This small molecule binds to this protein.
Small molecule (SMILES): O[C@@H]1[C@@H](O)[C@@H](O)OC[C@H]1O

Binding-site contacts:
Ligand atom O5 contacts residue SER75 of chain 3.A at 3.9 Å.
Ligand atom O5 contacts residue GLU32 of chain 3.A at 3.5 Å (salt-bridge).
Ligand atom C3 contacts residue SER75 of chain 3.A at 4.3 Å.
Ligand atom C5 contacts residue SER75 of chain 3.A at 3.3 Å.
Ligand atom C1 contacts residue GLU32 of chain 3.A at 3.8 Å.
Ligand atom C5 contacts residue GLU32 of chain 3.A at 3.9 Å.
Ligand atom O1 contacts residue SER75 of chain 3.A at 3.9 Å.
Ligand atom C4 contacts residue SER75 of chain 3.A at 3.8 Å.
Ligand atom O1 contacts residue GLU32 of chain 3.A at 2.9 Å (salt-bridge).
Ligand atom O4 contacts residue SER75 of chain 3.A at 3.4 Å.

Sequence of chain 3.A:
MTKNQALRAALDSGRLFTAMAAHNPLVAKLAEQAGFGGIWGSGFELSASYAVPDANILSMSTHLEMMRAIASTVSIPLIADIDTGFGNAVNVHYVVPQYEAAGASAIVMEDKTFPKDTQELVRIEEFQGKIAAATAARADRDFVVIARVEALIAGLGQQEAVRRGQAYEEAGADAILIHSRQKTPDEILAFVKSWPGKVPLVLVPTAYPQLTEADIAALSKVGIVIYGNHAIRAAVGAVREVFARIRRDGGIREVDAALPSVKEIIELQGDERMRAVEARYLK